Sequence of chain 1.A:
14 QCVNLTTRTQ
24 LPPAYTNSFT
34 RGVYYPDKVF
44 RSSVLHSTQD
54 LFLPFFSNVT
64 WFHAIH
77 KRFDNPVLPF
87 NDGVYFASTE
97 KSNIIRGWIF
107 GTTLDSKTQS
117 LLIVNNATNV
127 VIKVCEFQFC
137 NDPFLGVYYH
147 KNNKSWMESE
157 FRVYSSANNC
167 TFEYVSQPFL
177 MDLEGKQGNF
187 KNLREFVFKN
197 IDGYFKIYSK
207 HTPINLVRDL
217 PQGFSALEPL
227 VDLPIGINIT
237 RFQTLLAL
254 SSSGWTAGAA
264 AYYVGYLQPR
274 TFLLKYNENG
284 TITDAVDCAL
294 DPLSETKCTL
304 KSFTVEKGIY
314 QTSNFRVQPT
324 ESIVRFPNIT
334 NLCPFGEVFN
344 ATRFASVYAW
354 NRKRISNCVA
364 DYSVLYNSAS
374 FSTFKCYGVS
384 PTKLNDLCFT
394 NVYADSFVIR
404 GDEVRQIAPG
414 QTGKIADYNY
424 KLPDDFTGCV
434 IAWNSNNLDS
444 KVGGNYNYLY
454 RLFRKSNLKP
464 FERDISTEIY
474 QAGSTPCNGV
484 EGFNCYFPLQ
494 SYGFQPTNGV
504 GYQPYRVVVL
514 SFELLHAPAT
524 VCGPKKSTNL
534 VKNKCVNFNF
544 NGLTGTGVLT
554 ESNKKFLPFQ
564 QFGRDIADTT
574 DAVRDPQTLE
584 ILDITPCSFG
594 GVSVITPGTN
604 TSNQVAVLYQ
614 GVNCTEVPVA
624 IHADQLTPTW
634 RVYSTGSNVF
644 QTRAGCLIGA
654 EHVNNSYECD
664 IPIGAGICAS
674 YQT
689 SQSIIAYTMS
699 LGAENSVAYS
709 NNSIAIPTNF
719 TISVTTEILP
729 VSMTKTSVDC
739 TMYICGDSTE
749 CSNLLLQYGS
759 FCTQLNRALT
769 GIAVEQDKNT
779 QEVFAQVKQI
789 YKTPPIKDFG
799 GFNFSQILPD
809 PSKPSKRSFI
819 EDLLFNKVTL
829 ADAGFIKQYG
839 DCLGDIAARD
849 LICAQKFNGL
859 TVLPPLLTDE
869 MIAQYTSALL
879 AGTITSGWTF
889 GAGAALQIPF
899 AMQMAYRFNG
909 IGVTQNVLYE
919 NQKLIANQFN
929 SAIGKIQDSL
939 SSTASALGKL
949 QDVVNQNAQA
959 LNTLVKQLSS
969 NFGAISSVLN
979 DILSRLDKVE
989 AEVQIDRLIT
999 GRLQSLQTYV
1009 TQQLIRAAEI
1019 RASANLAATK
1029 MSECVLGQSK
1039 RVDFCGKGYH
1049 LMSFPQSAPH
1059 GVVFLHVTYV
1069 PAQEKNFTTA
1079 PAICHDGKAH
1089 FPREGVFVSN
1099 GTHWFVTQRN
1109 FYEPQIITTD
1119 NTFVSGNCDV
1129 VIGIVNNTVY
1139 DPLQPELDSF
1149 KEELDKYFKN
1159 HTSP

A small-molecule ligand and the protein it binds are described below.
Small molecule (SMILES): CC(=O)N[C@@H]1[C@@H](O)[C@H](O)[C@@H](CO)O[C@H]1O

Binding-site contacts:
Ligand atom C2 contacts residue ASN603 of chain 1.A at 2.8 Å.
Ligand atom C7 contacts residue ASN603 of chain 1.A at 3.6 Å.
Ligand atom C3 contacts residue ASN603 of chain 1.A at 4.0 Å.
Ligand atom N2 contacts residue ASN603 of chain 1.A at 3.3 Å (h-bond).
Ligand atom C4 contacts residue ASN603 of chain 1.A at 4.3 Å.
Ligand atom O7 contacts residue ASN603 of chain 1.A at 3.4 Å (h-bond).
Ligand atom C1 contacts residue ASN603 of chain 1.A at 1.5 Å.
Ligand atom O5 contacts residue ASN603 of chain 1.A at 2.2 Å (h-bond).
Ligand atom C5 contacts residue ASN603 of chain 1.A at 3.6 Å.